Binding-site contacts:
Ligand atom C8 contacts residue GLU82 of chain 1.X at 3.8 Å.
Ligand atom O5 contacts residue ASN114 of chain 1.X at 2.4 Å (h-bond).
Ligand atom C5 contacts residue ASN114 of chain 1.X at 3.7 Å.
Ligand atom C5 contacts residue ASN138 of chain 1.X at 3.9 Å.
Ligand atom C6 contacts residue THR116 of chain 1.X at 3.9 Å.
Ligand atom C8 contacts residue ASN83 of chain 1.X at 4.4 Å.
Ligand atom C7 contacts residue ASN83 of chain 1.X at 4.0 Å.
Ligand atom O7 contacts residue GLU82 of chain 1.X at 3.3 Å (salt-bridge).
Ligand atom N2 contacts residue ASN114 of chain 1.X at 2.8 Å (h-bond).
Ligand atom C7 contacts residue ASN114 of chain 1.X at 3.9 Å.
Ligand atom C6 contacts residue ASN138 of chain 1.X at 4.0 Å.
Ligand atom O5 contacts residue ASN138 of chain 1.X at 3.5 Å (h-bond).
Ligand atom C4 contacts residue ASN114 of chain 1.X at 4.2 Å.
Ligand atom N2 contacts residue GLU82 of chain 1.X at 3.1 Å (salt-bridge).
Ligand atom C1 contacts residue GLU82 of chain 1.X at 3.9 Å.
Ligand atom C1 contacts residue ASN138 of chain 1.X at 4.1 Å.
Ligand atom O6 contacts residue THR116 of chain 1.X at 3.6 Å.
Ligand atom C2 contacts residue ASN114 of chain 1.X at 2.4 Å.
Ligand atom C3 contacts residue ASN114 of chain 1.X at 3.7 Å.
Ligand atom C7 contacts residue GLU82 of chain 1.X at 3.1 Å.
Ligand atom O7 contacts residue ASN114 of chain 1.X at 4.4 Å.
Ligand atom O7 contacts residue ASN83 of chain 1.X at 3.4 Å.
Ligand atom C2 contacts residue GLU82 of chain 1.X at 3.7 Å.
Ligand atom C1 contacts residue ASN114 of chain 1.X at 1.4 Å.

Sequence of chain 1.X:
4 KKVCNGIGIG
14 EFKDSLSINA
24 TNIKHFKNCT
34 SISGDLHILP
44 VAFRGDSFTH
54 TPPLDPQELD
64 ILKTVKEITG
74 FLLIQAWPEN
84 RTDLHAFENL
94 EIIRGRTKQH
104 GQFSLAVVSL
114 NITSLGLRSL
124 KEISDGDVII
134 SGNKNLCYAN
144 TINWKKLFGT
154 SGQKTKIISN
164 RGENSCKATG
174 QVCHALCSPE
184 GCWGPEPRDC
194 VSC

A small-molecule ligand and the protein it binds are described below.
Small molecule (SMILES): CC(=O)N[C@H]1[C@H](O[C@H]2[C@H](O)[C@@H](NC(C)=O)CO[C@@H]2CO)O[C@H](CO)[C@@H](O)[C@@H]1O